Sequence of chain 2.D:
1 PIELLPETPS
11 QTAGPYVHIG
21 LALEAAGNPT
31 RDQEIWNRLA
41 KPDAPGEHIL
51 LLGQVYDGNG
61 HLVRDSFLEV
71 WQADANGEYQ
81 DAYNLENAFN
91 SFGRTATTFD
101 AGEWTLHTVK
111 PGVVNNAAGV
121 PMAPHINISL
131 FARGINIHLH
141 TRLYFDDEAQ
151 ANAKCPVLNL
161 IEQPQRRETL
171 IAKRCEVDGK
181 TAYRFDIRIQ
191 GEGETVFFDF

Binding-site contacts:
Ligand atom F9 contacts residue ILE171 of chain 2.D at 3.4 Å.
Ligand atom O7 contacts residue ASN159 of chain 2.D at 4.2 Å.
Ligand atom C2 contacts residue ARG167 of chain 2.D at 3.8 Å.
Ligand atom C6 contacts residue LEU158 of chain 2.D at 4.2 Å (hydrophobic).
Ligand atom C5 contacts residue ILE171 of chain 2.D at 4.0 Å (hydrophobic).
Ligand atom C3 contacts residue ARG167 of chain 2.D at 3.9 Å.
Ligand atom F9 contacts residue GLU168 of chain 2.D at 3.4 Å.
Ligand atom C6 contacts residue ARG167 of chain 2.D at 3.8 Å.
Ligand atom O7 contacts residue ARG167 of chain 2.D at 3.1 Å (salt-bridge).
Ligand atom O8 contacts residue PRO164 of chain 2.D at 3.6 Å.
Ligand atom C4 contacts residue PRO164 of chain 2.D at 4.5 Å (hydrophobic).
Ligand atom C2 contacts residue PRO164 of chain 2.D at 4.4 Å (hydrophobic).
Ligand atom C6 contacts residue ALA153 of chain 2.D at 4.4 Å (hydrophobic).
Ligand atom O7 contacts residue ASN152 of chain 2.D at 4.5 Å.
Ligand atom C5 contacts residue ASN152 of chain 2.D at 4.5 Å.
Ligand atom C5 contacts residue ARG167 of chain 2.D at 3.7 Å.
Ligand atom C3 contacts residue PRO164 of chain 2.D at 3.9 Å (hydrophobic).
Ligand atom C4 contacts residue GLU168 of chain 2.D at 4.1 Å.
Ligand atom O8 contacts residue ARG167 of chain 2.D at 3.7 Å.
Ligand atom O7 contacts residue ALA153 of chain 2.D at 4.0 Å.
Ligand atom F9 contacts residue ARG167 of chain 2.D at 3.8 Å.
Ligand atom C6 contacts residue ASN152 of chain 2.D at 3.9 Å.
Ligand atom C4 contacts residue ARG167 of chain 2.D at 3.7 Å.
Ligand atom C4 contacts residue ILE171 of chain 2.D at 4.3 Å (hydrophobic).
Ligand atom C5 contacts residue LEU158 of chain 2.D at 4.2 Å (hydrophobic).
Ligand atom C3 contacts residue GLU168 of chain 2.D at 4.2 Å.
Ligand atom C1 contacts residue ARG167 of chain 2.D at 3.4 Å.

A protein and the small-molecule ligand that binds it are described below.
Small molecule (SMILES): Oc1ccc(F)cc1O